Sequence of chain 1.A:
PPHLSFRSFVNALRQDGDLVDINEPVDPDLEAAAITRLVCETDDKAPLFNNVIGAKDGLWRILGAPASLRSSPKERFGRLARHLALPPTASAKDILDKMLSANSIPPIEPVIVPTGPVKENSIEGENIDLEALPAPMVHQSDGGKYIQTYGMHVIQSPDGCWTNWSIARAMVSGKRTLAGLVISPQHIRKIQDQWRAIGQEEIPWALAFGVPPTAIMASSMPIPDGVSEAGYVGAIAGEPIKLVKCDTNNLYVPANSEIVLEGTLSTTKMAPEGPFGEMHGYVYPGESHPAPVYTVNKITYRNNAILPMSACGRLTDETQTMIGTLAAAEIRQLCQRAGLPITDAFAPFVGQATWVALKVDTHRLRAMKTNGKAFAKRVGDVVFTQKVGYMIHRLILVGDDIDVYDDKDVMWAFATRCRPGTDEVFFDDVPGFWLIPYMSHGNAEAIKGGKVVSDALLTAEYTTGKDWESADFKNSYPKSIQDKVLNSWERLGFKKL

Binding-site contacts:
Ligand atom O9 contacts residue HIS208 of chain 1.A at 3.5 Å (h-bond).
Ligand atom O3 contacts residue ILE188 of chain 1.A at 2.8 Å (h-bond).
Ligand atom O5 contacts residue GLN207 of chain 1.A at 2.9 Å (h-bond).
Ligand atom C1 contacts residue ILE344 of chain 1.A at 3.4 Å (hydrophobic).
Ligand atom C9 contacts residue GLN207 of chain 1.A at 3.5 Å.
Ligand atom C17 contacts residue THR170 of chain 1.A at 3.5 Å.
Ligand atom O7 contacts residue ASN185 of chain 1.A at 2.9 Å (h-bond).
Ligand atom N3 contacts residue ILE188 of chain 1.A at 3.5 Å (h-bond).
Ligand atom C10 contacts residue ALA189 of chain 1.A at 3.5 Å (hydrophobic).
Ligand atom C7 contacts residue ILE188 of chain 1.A at 3.4 Å (hydrophobic).
Ligand atom O2 contacts residue ALA189 of chain 1.A at 3.4 Å.
Ligand atom O9 contacts residue PRO243 of chain 1.A at 3.5 Å.
Ligand atom O8 contacts residue HIS208 of chain 1.A at 2.8 Å (h-bond).
Ligand atom P1 contacts residue K1 of chain 1.I at 3.5 Å.
Ligand atom P1 contacts residue HIS208 of chain 1.A at 3.5 Å.
Ligand atom C15 contacts residue THR170 of chain 1.A at 3.4 Å.
Ligand atom O7 contacts residue HIS208 of chain 1.A at 3.1 Å (h-bond).
Ligand atom O6 contacts residue K1 of chain 1.I at 3.0 Å.
Ligand atom C10 contacts residue ARG190 of chain 1.A at 3.6 Å.
Ligand atom O9 contacts residue LYS408 of chain 1.A at 2.7 Å (salt-bridge).
Ligand atom C21 contacts residue SER240 of chain 1.A at 3.5 Å.
Ligand atom O7 contacts residue MN1 of chain 1.J at 2.1 Å.
Ligand atom O3 contacts residue SER240 of chain 1.A at 3.5 Å (h-bond).
Ligand atom O4 contacts residue PRO243 of chain 1.A at 3.2 Å (h-bond).
Ligand atom O2 contacts residue ARG190 of chain 1.A at 2.7 Å (salt-bridge).
Ligand atom P1 contacts residue MN1 of chain 1.J at 3.4 Å.
Ligand atom O6 contacts residue SER187 of chain 1.A at 3.3 Å.
Ligand atom C11 contacts residue GLU299 of chain 1.A at 3.4 Å.
Ligand atom O7 contacts residue GLU250 of chain 1.A at 3.0 Å (salt-bridge).
Ligand atom O6 contacts residue SER240 of chain 1.A at 3.5 Å (h-bond).
Ligand atom C14 contacts residue SER241 of chain 1.A at 3.3 Å.
Ligand atom O1 contacts residue GLN207 of chain 1.A at 2.9 Å (h-bond).
Ligand atom O7 contacts residue K1 of chain 1.I at 2.9 Å.
Ligand atom C6 contacts residue ILE344 of chain 1.A at 3.4 Å (hydrophobic).
Ligand atom C19 contacts residue ILE188 of chain 1.A at 3.3 Å (hydrophobic).
Ligand atom N1 contacts residue ILE188 of chain 1.A at 3.4 Å (h-bond).
Ligand atom O4 contacts residue MET242 of chain 1.A at 3.2 Å.
Ligand atom C24 contacts residue GLU299 of chain 1.A at 3.1 Å.
Ligand atom N3 contacts residue GLN207 of chain 1.A at 3.3 Å (h-bond).
Ligand atom C16 contacts residue THR170 of chain 1.A at 3.6 Å.

The protein below binds the small molecule below.
Small molecule (SMILES): Cc1cc2c3c(c1C)C(C)(C)C[C@H]1C[C@@H](C)[C@]4(C(=O)NC(=O)N=C4N2C[C@H](O)[C@H](O)[C@H](O)COP(=O)(O)O)N31